Sequence of chain 1.B:
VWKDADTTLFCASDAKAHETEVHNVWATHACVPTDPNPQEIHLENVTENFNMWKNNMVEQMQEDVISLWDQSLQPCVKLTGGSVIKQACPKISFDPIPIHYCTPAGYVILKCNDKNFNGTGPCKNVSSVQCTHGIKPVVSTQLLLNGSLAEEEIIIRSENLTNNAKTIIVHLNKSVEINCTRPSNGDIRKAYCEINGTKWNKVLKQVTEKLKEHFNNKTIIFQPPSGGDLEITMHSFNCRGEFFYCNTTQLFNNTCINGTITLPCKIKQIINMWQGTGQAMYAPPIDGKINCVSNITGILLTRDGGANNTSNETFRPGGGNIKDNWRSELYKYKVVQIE

The protein below binds the small molecule below.
Small molecule (SMILES): CC(=O)N[C@@H]1[C@@H](O)[C@H](O)[C@@H](CO)O[C@H]1O

Binding-site contacts:
Ligand atom N2 contacts residue THR120 of chain 1.B at 4.1 Å.
Ligand atom C6 contacts residue PRO122 of chain 1.B at 4.3 Å (hydrophobic).
Ligand atom O5 contacts residue THR120 of chain 1.B at 3.7 Å.
Ligand atom O7 contacts residue ASN118 of chain 1.B at 3.2 Å (h-bond).
Ligand atom C2 contacts residue THR120 of chain 1.B at 4.3 Å.
Ligand atom C1 contacts residue THR120 of chain 1.B at 3.7 Å.
Ligand atom N2 contacts residue ASN118 of chain 1.B at 2.8 Å (h-bond).
Ligand atom C1 contacts residue ASN118 of chain 1.B at 1.4 Å.
Ligand atom C4 contacts residue ASN118 of chain 1.B at 4.1 Å.
Ligand atom O7 contacts residue ILE156 of chain 1.B at 4.5 Å.
Ligand atom C2 contacts residue ASN118 of chain 1.B at 2.3 Å.
Ligand atom C5 contacts residue ASN118 of chain 1.B at 3.6 Å.
Ligand atom O5 contacts residue ASN118 of chain 1.B at 2.4 Å (h-bond).
Ligand atom C7 contacts residue ASN118 of chain 1.B at 3.3 Å.
Ligand atom C5 contacts residue THR120 of chain 1.B at 4.0 Å.
Ligand atom C3 contacts residue ASN118 of chain 1.B at 3.7 Å.
Ligand atom C8 contacts residue LEU161 of chain 1.B at 3.8 Å (hydrophobic).
Ligand atom O7 contacts residue HIS220 of chain 1.B at 3.7 Å.
Ligand atom C8 contacts residue SER158 of chain 1.B at 3.8 Å.
Ligand atom C7 contacts residue ILE156 of chain 1.B at 4.5 Å (hydrophobic).
Ligand atom C3 contacts residue THR120 of chain 1.B at 4.2 Å.
Ligand atom C8 contacts residue ILE156 of chain 1.B at 4.0 Å (hydrophobic).